The protein below binds the small molecule below.
Small molecule (SMILES): Nc1ccn([C@@H]2O[C@H](CO[P](=O)(O)O[C@H]3[C@@H](O)[C@H](n4ccc(N)nc4=O)O[C@@H]3CO[P](=O)(O)O[C@H]3[C@@H](O)[C@H](n4cnc5c(N)ncnc54)O[C@@H]3CO[P](=O)(O)O[C@H]3[C@@H](O)[C@H](n4ccc(N)nc4=O)O[C@@H]3CO[P](=O)(O)O[C@H]3[C@@H](O)[C@H](n4ccc(=O)[nH]c4=O)O[C@@H]3CO[P](=O)(O)O[C@H]3[C@@H](O)[C@H](n4cnc5c(N)ncnc54)O[C@@H]3CO[P](=O)(O)O[C@H]3[C@@H](O)[C@H](n4cnc5c(=O)nc(N)[nH]c54)O[C@@H]3CO[P](=O)(O)O[C@H]3[C@@H](O)[C@H](n4cnc5c(=O)nc(N)[nH]c54)O[C@@H]3CO)[C@@H](O)[C@H]2O)c(=O)n1

Binding-site contacts:
Ligand atom OP2 contacts residue LYS57 of chain 18.D at 3.4 Å.
Ligand atom C5 contacts residue THR45 of chain 19.C at 3.3 Å.
Ligand atom N6 contacts residue CYS46 of chain 19.C at 3.4 Å (h-bond).
Ligand atom N6 contacts residue THR59 of chain 19.C at 2.9 Å (h-bond).
Ligand atom N1 contacts residue SER47 of chain 19.C at 2.7 Å (h-bond).
Ligand atom OP1 contacts residue SER51 of chain 18.D at 3.3 Å.
Ligand atom C3' contacts residue TYR85 of chain 19.C at 3.3 Å (hydrophobic).
Ligand atom N1 contacts residue THR59 of chain 19.C at 3.6 Å.
Ligand atom OP2 contacts residue TYR85 of chain 19.C at 2.5 Å (h-bond).
Ligand atom O2 contacts residue ASN87 of chain 19.C at 3.2 Å (h-bond).
Ligand atom C4' contacts residue TYR85 of chain 19.C at 3.3 Å (hydrophobic).
Ligand atom OP1 contacts residue ARG49 of chain 18.D at 2.5 Å (salt-bridge).
Ligand atom C5' contacts residue TYR85 of chain 19.C at 3.1 Å (hydrophobic).
Ligand atom P contacts residue ARG49 of chain 18.D at 2.9 Å.
Ligand atom O2' contacts residue TYR85 of chain 19.C at 3.5 Å.
Ligand atom OP2 contacts residue ASN55 of chain 18.D at 3.2 Å (h-bond).
Ligand atom C6 contacts residue THR45 of chain 19.C at 3.5 Å.
Ligand atom N6 contacts residue THR45 of chain 19.C at 2.9 Å (h-bond).
Ligand atom OP2 contacts residue LYS43 of chain 19.C at 3.2 Å (salt-bridge).
Ligand atom OP1 contacts residue SER51 of chain 18.D at 2.7 Å (h-bond).
Ligand atom N7 contacts residue THR45 of chain 19.C at 2.6 Å (h-bond).
Ligand atom OP2 contacts residue ARG49 of chain 18.D at 2.4 Å (salt-bridge).
Ligand atom C5 contacts residue TYR85 of chain 19.C at 3.5 Å (hydrophobic).
Ligand atom O3' contacts residue SER51 of chain 18.D at 3.5 Å (h-bond).
Ligand atom N1 contacts residue TYR85 of chain 19.C at 3.6 Å.
Ligand atom C6 contacts residue TYR85 of chain 19.C at 3.5 Å (hydrophobic).
Ligand atom P contacts residue TYR85 of chain 19.C at 3.5 Å.
Ligand atom O4' contacts residue LYS61 of chain 19.C at 3.1 Å (salt-bridge).
Ligand atom O3' contacts residue TYR85 of chain 19.C at 3.6 Å.
Ligand atom C2 contacts residue SER47 of chain 19.C at 3.0 Å.
Ligand atom C5' contacts residue SER51 of chain 18.D at 3.5 Å.
Ligand atom C4 contacts residue TYR85 of chain 19.C at 3.5 Å (hydrophobic).
Ligand atom OP2 contacts residue SER51 of chain 18.D at 3.2 Å (h-bond).
Ligand atom O2' contacts residue GLU63 of chain 19.C at 3.0 Å (salt-bridge).
Ligand atom P contacts residue SER51 of chain 18.D at 3.4 Å.
Ligand atom OP1 contacts residue SER52 of chain 18.D at 3.0 Å.
Ligand atom C2' contacts residue GLU63 of chain 19.C at 3.5 Å.
Ligand atom OP1 contacts residue ASN55 of chain 18.D at 3.3 Å (h-bond).
Ligand atom C2' contacts residue TYR85 of chain 19.C at 3.4 Å (hydrophobic).
Ligand atom OP2 contacts residue LYS57 of chain 18.D at 2.7 Å (salt-bridge).

Sequence of chain 19.C:
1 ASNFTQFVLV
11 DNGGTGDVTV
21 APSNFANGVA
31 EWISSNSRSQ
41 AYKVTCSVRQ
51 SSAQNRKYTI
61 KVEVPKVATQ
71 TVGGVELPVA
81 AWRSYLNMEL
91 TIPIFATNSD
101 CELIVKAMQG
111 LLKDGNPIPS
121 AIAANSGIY

Sequence of chain 18.D:
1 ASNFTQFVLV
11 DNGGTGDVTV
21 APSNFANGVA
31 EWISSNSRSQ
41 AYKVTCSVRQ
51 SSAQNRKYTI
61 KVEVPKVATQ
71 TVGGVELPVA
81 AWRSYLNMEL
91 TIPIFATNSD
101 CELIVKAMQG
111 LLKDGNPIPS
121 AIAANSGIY